Binding-site contacts:
Ligand atom C1 contacts residue ASN29 of chain 4.A at 3.3 Å.
Ligand atom O2P contacts residue SER72 of chain 4.A at 2.9 Å (h-bond).
Ligand atom O1 contacts residue GLY28 of chain 4.A at 2.9 Å (h-bond).
Ligand atom N2 contacts residue ASN29 of chain 4.A at 3.6 Å.
Ligand atom N2 contacts residue SER72 of chain 4.A at 4.0 Å.
Ligand atom O1 contacts residue HIS94 of chain 4.A at 3.0 Å (h-bond).
Ligand atom O4P contacts residue GLY28 of chain 4.A at 3.5 Å (h-bond).
Ligand atom O1P contacts residue SER72 of chain 4.A at 3.6 Å.
Ligand atom C1 contacts residue HIS94 of chain 4.A at 3.9 Å.
Ligand atom N2 contacts residue GLU73 of chain 4.A at 3.1 Å (salt-bridge).
Ligand atom C2 contacts residue THR26 of chain 4.A at 3.6 Å.
Ligand atom N2 contacts residue TYR113 of chain 22.A at 3.7 Å.
Ligand atom O2 contacts residue HIS155 of chain 4.A at 2.9 Å (h-bond).
Ligand atom O1 contacts residue ALA27 of chain 4.A at 3.8 Å.
Ligand atom O2 contacts residue GLU73 of chain 4.A at 2.4 Å (salt-bridge).
Ligand atom P contacts residue SER72 of chain 4.A at 4.0 Å.
Ligand atom P contacts residue ASN29 of chain 4.A at 3.9 Å.
Ligand atom C2 contacts residue ASN29 of chain 4.A at 3.5 Å.
Ligand atom O2 contacts residue ZN1 of chain 4.B at 1.9 Å.
Ligand atom O4P contacts residue SER71 of chain 4.A at 2.6 Å (h-bond).
Ligand atom O2 contacts residue HIS92 of chain 4.A at 3.4 Å (h-bond).
Ligand atom O3P contacts residue THR43 of chain 4.A at 3.7 Å.
Ligand atom O1 contacts residue ZN1 of chain 4.B at 2.2 Å.
Ligand atom O1 contacts residue HIS92 of chain 4.A at 3.2 Å (h-bond).
Ligand atom O3P contacts residue GLY44 of chain 4.A at 2.9 Å (h-bond).
Ligand atom O2P contacts residue SER71 of chain 4.A at 3.7 Å.
Ligand atom P contacts residue SER71 of chain 4.A at 3.8 Å.
Ligand atom O2 contacts residue HIS94 of chain 4.A at 3.7 Å.
Ligand atom C2 contacts residue ALA27 of chain 4.A at 4.0 Å (hydrophobic).
Ligand atom P contacts residue THR43 of chain 4.A at 3.9 Å.
Ligand atom O2P contacts residue THR43 of chain 4.A at 2.9 Å (h-bond).
Ligand atom C1 contacts residue GLY28 of chain 4.A at 3.6 Å.
Ligand atom O1 contacts residue ASN29 of chain 4.A at 3.6 Å.
Ligand atom O4P contacts residue ASN29 of chain 4.A at 2.9 Å (h-bond).
Ligand atom O3P contacts residue THR26 of chain 4.A at 3.6 Å (h-bond).
Ligand atom N2 contacts residue ZN1 of chain 4.B at 2.8 Å.
Ligand atom C2 contacts residue GLY28 of chain 4.A at 3.6 Å.
Ligand atom O2 contacts residue TYR113 of chain 22.A at 3.4 Å (h-bond).
Ligand atom O1P contacts residue ASN29 of chain 4.A at 3.6 Å.
Ligand atom C1 contacts residue ZN1 of chain 4.B at 2.8 Å.

The protein below binds the small molecule below.
Small molecule (SMILES): O=C(COP(=O)(O)O)NO

Sequence of chain 4.A:
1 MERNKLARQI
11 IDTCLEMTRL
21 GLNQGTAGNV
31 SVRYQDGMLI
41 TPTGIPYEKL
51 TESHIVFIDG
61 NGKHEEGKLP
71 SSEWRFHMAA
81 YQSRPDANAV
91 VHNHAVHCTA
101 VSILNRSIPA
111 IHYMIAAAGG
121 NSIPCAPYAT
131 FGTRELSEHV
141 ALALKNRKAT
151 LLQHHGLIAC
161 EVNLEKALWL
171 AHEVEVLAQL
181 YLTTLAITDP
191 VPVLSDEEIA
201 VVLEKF

Sequence of chain 22.A:
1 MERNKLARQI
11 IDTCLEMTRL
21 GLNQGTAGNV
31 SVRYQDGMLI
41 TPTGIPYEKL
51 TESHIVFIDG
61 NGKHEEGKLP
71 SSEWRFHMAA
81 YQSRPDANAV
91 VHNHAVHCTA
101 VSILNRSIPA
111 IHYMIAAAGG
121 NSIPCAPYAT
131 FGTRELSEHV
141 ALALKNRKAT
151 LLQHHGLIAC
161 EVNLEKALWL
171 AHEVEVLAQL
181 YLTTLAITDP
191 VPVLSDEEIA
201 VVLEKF